This protein binds this small molecule.
Small molecule (SMILES): Nc1nc(=O)c2ncn([C@@H]3O[C@H](CO[P](=O)(O)O[C@H]4[C@@H](O)[C@H](n5cnc6c(N)ncnc65)O[C@@H]4CO[P](=O)(O)O[C@@H]4[C@@H](O)[C@H](n5cnc6c(N)ncnc65)O[C@@H]4COP(=O)=O)[C@@H](O)[C@H]3O)c2[nH]1

Binding-site contacts:
Ligand atom C8 contacts residue THR45 of chain 6.E at 3.8 Å.
Ligand atom N1 contacts residue SER47 of chain 6.E at 2.9 Å (h-bond).
Ligand atom C4 contacts residue LYS61 of chain 6.E at 3.7 Å.
Ligand atom C6 contacts residue TYR85 of chain 6.E at 3.4 Å (hydrophobic).
Ligand atom C2 contacts residue THR59 of chain 6.E at 4.1 Å.
Ligand atom N6 contacts residue TYR85 of chain 6.E at 3.4 Å.
Ligand atom N6 contacts residue THR59 of chain 6.E at 2.8 Å (h-bond).
Ligand atom C5 contacts residue VAL29 of chain 6.E at 4.0 Å (hydrophobic).
Ligand atom C2 contacts residue SER47 of chain 6.E at 3.4 Å.
Ligand atom N6 contacts residue LYS61 of chain 6.E at 4.1 Å.
Ligand atom C6 contacts residue VAL29 of chain 6.E at 4.1 Å (hydrophobic).
Ligand atom OP1 contacts residue LYS43 of chain 6.E at 2.9 Å (salt-bridge).
Ligand atom N7 contacts residue TYR85 of chain 6.E at 3.7 Å.
Ligand atom N7 contacts residue LYS61 of chain 6.E at 3.7 Å.
Ligand atom C4 contacts residue TYR85 of chain 6.E at 3.8 Å (hydrophobic).
Ligand atom C5 contacts residue THR45 of chain 6.E at 3.1 Å.
Ligand atom C5 contacts residue TYR85 of chain 6.E at 3.5 Å (hydrophobic).
Ligand atom OP2 contacts residue GLU63 of chain 6.E at 3.6 Å (salt-bridge).
Ligand atom O6 contacts residue LYS61 of chain 6.E at 3.0 Å (salt-bridge).
Ligand atom C6 contacts residue LYS61 of chain 6.E at 3.8 Å.
Ligand atom OP2 contacts residue LYS43 of chain 6.E at 2.7 Å (salt-bridge).
Ligand atom N1 contacts residue TYR85 of chain 6.E at 3.5 Å.
Ligand atom N6 contacts residue CYS46 of chain 6.E at 3.4 Å (h-bond).
Ligand atom C8 contacts residue TYR85 of chain 6.E at 3.8 Å (hydrophobic).
Ligand atom N9 contacts residue LYS61 of chain 6.E at 3.7 Å.
Ligand atom P contacts residue TYR85 of chain 6.E at 3.7 Å.
Ligand atom N6 contacts residue THR45 of chain 6.E at 2.5 Å (h-bond).
Ligand atom N6 contacts residue THR91 of chain 1.E at 3.5 Å (h-bond).
Ligand atom N6 contacts residue SER47 of chain 6.E at 4.1 Å.
Ligand atom N9 contacts residue TYR85 of chain 6.E at 4.0 Å.
Ligand atom OP1 contacts residue TYR85 of chain 6.E at 3.5 Å (h-bond).
Ligand atom N7 contacts residue THR45 of chain 6.E at 2.5 Å (h-bond).
Ligand atom C5 contacts residue LYS61 of chain 6.E at 3.7 Å.
Ligand atom C8 contacts residue LYS61 of chain 6.E at 3.7 Å.
Ligand atom C5' contacts residue TYR85 of chain 6.E at 4.0 Å (hydrophobic).
Ligand atom C6 contacts residue THR59 of chain 6.E at 3.6 Å.
Ligand atom C6 contacts residue SER47 of chain 6.E at 3.9 Å.
Ligand atom C6 contacts residue THR45 of chain 6.E at 3.1 Å.
Ligand atom P contacts residue LYS43 of chain 6.E at 3.2 Å.
Ligand atom N1 contacts residue THR59 of chain 6.E at 3.5 Å.

Sequence of chain 6.E:
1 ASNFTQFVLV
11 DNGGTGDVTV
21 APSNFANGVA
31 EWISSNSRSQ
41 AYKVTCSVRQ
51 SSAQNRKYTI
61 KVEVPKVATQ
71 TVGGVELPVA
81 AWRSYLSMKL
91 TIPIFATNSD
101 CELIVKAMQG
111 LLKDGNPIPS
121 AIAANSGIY

Sequence of chain 1.E:
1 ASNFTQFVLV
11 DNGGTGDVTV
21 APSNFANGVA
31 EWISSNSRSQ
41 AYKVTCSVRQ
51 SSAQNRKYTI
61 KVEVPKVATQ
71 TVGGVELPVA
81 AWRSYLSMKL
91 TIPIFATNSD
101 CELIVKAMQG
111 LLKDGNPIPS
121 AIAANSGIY